Sequence of chain 1.B:
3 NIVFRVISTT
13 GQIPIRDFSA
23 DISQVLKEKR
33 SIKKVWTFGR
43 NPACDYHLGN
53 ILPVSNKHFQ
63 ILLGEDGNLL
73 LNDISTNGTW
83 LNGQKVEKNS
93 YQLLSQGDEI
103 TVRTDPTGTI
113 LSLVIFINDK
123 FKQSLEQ

A protein and the small-molecule ligand that binds it are described below.
Small molecule (SMILES): CC(C)C[C@H](NC(=O)[C@@H]1CCCN1C(=O)[C@@H]1CCCN1C(=O)[C@@H](NC(=O)[C@@H]1CCCN1C(=O)[C@H](CC(C)C)NC(=O)[C@@H](N)CC(C)C)[C@@H](C)OP(=O)(O)O)C(=O)N[C@H](C=O)CO

Binding-site contacts:
Ligand atom CG2 contacts residue THR78 of chain 1.B at 3.5 Å.
Ligand atom C contacts residue ARG105 of chain 1.B at 3.8 Å.
Ligand atom N contacts residue ARG42 of chain 1.B at 3.8 Å.
Ligand atom CG contacts residue ASN58 of chain 1.B at 4.0 Å.
Ligand atom CB contacts residue ARG105 of chain 1.B at 3.6 Å.
Ligand atom CD2 contacts residue ASN43 of chain 1.B at 3.4 Å.
Ligand atom O contacts residue ARG42 of chain 1.B at 3.2 Å (salt-bridge).
Ligand atom OG1 contacts residue ASN58 of chain 1.B at 3.9 Å.
Ligand atom C contacts residue ASN79 of chain 1.B at 3.6 Å.
Ligand atom O contacts residue ASN58 of chain 1.B at 3.5 Å (h-bond).
Ligand atom CD2 contacts residue ARG105 of chain 1.B at 3.8 Å.
Ligand atom O contacts residue ASN79 of chain 1.B at 3.0 Å (h-bond).
Ligand atom CA contacts residue ASN79 of chain 1.B at 3.7 Å.
Ligand atom CD2 contacts residue PRO55 of chain 1.B at 3.7 Å (hydrophobic).
Ligand atom CB contacts residue ARG42 of chain 1.B at 3.8 Å.
Ligand atom O contacts residue ARG105 of chain 1.B at 4.0 Å.
Ligand atom CD contacts residue LEU54 of chain 1.B at 3.4 Å (hydrophobic).
Ligand atom CG contacts residue ARG105 of chain 1.B at 3.5 Å.
Ligand atom CD1 contacts residue ASN43 of chain 1.B at 3.5 Å.
Ligand atom N contacts residue ASN79 of chain 1.B at 3.2 Å (h-bond).
Ligand atom CD2 contacts residue ASN79 of chain 1.B at 3.9 Å.
Ligand atom CB contacts residue THR78 of chain 1.B at 3.7 Å.
Ligand atom CG contacts residue ASN43 of chain 1.B at 3.4 Å.
Ligand atom P contacts residue SER57 of chain 1.B at 3.7 Å.
Ligand atom O3P contacts residue SER57 of chain 1.B at 3.3 Å.
Ligand atom OG contacts residue ARG105 of chain 1.B at 3.7 Å.
Ligand atom P contacts residue THR78 of chain 1.B at 3.9 Å.
Ligand atom P contacts residue ASN58 of chain 1.B at 3.8 Å.
Ligand atom O1P contacts residue SER57 of chain 1.B at 2.9 Å (h-bond).
Ligand atom OG1 contacts residue SER57 of chain 1.B at 3.6 Å.
Ligand atom CA contacts residue ASN79 of chain 1.B at 3.8 Å.
Ligand atom OG1 contacts residue ARG42 of chain 1.B at 2.9 Å (salt-bridge).
Ligand atom CB contacts residue ASN79 of chain 1.B at 3.1 Å.
Ligand atom N contacts residue ARG105 of chain 1.B at 3.8 Å.
Ligand atom CG2 contacts residue SER57 of chain 1.B at 3.8 Å.
Ligand atom O3P contacts residue ASN58 of chain 1.B at 2.6 Å (h-bond).
Ligand atom CD1 contacts residue PRO108 of chain 1.B at 3.8 Å (hydrophobic).
Ligand atom CA contacts residue ARG42 of chain 1.B at 3.6 Å.
Ligand atom CB contacts residue ARG105 of chain 1.B at 3.5 Å.
Ligand atom O1P contacts residue THR78 of chain 1.B at 2.6 Å (h-bond).